This small molecule binds to this protein.
Small molecule (SMILES): CC(=O)N[C@H]1[C@H](O[C@H]2[C@H](O)[C@@H](NC(C)=O)CO[C@@H]2CO)O[C@H](CO)[C@@H](O)[C@@H]1O

Binding-site contacts:
Ligand atom C2 contacts residue ASN798 of chain 1.C at 2.5 Å.
Ligand atom O5 contacts residue SER800 of chain 1.C at 4.2 Å.
Ligand atom C4 contacts residue ASN798 of chain 1.C at 4.3 Å.
Ligand atom C3 contacts residue ASN798 of chain 1.C at 3.8 Å.
Ligand atom O5 contacts residue ASN798 of chain 1.C at 2.4 Å (h-bond).
Ligand atom C7 contacts residue ASN798 of chain 1.C at 3.9 Å.
Ligand atom O7 contacts residue GLN801 of chain 1.C at 3.6 Å.
Ligand atom C1 contacts residue ASN798 of chain 1.C at 1.4 Å.
Ligand atom C5 contacts residue ASN798 of chain 1.C at 3.7 Å.
Ligand atom O6 contacts residue ASN798 of chain 1.C at 4.1 Å.
Ligand atom C2 contacts residue SER800 of chain 1.C at 3.9 Å.
Ligand atom N2 contacts residue ASN798 of chain 1.C at 2.8 Å (h-bond).
Ligand atom O7 contacts residue ASN798 of chain 1.C at 4.5 Å.
Ligand atom C1 contacts residue SER800 of chain 1.C at 4.3 Å.
Ligand atom C8 contacts residue GLY929 of chain 1.C at 4.0 Å.
Ligand atom O7 contacts residue SER800 of chain 1.C at 4.0 Å.

Sequence of chain 1.C:
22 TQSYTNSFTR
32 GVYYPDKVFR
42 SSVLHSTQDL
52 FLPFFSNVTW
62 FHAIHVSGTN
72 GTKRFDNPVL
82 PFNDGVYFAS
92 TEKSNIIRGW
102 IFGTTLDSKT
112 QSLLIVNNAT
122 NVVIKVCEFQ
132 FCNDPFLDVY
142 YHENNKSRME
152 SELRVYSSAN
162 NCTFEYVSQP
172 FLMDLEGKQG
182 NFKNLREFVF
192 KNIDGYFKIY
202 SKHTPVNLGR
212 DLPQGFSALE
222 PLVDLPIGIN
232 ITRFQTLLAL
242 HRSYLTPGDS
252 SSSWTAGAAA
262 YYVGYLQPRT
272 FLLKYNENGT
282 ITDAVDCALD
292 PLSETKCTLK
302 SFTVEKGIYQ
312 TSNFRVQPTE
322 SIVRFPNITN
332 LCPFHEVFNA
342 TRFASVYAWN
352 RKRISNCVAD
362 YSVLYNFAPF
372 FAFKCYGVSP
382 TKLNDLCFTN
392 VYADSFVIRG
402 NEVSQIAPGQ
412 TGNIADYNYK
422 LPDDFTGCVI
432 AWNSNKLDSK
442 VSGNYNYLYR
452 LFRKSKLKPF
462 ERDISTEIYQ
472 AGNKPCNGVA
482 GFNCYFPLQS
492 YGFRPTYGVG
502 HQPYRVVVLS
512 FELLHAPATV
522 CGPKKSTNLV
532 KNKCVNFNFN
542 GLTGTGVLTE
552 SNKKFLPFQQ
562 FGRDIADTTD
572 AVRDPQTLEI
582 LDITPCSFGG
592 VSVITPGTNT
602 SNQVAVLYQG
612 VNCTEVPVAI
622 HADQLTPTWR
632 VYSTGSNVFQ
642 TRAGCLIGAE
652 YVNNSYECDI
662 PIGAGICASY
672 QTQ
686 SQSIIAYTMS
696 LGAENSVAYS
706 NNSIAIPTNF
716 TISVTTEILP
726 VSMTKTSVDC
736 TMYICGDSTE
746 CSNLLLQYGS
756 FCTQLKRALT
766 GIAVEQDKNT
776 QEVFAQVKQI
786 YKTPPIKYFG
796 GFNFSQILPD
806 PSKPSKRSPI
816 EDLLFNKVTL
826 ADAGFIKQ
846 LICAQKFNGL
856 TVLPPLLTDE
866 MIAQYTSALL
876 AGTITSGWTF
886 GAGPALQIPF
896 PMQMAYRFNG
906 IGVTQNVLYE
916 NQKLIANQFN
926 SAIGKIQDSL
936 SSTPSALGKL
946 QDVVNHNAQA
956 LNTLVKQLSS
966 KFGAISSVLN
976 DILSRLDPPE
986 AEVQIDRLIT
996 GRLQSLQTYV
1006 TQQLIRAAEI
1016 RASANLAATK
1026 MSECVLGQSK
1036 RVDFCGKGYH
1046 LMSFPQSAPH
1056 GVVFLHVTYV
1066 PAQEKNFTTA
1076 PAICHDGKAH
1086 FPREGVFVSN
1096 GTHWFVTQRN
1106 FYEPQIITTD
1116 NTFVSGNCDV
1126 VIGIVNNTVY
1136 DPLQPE